Sequence of chain 1.C:
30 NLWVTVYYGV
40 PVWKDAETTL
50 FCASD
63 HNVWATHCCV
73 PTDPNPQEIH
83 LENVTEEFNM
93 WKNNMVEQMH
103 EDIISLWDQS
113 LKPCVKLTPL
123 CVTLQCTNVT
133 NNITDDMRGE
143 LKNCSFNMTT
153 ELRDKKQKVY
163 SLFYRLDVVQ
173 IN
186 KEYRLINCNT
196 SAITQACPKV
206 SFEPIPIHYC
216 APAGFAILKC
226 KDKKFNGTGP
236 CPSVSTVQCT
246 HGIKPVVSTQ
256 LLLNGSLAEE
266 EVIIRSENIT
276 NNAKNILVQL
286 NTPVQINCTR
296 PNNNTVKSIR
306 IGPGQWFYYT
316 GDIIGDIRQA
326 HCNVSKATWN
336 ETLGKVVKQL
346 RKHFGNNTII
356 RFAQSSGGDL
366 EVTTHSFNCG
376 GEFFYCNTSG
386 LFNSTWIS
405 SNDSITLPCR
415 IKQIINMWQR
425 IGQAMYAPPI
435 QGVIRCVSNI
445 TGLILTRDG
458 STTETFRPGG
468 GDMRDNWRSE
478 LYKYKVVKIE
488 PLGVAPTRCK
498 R

This protein binds this small molecule.
Small molecule (SMILES): CC(=O)N[C@H]1[C@H](O[C@H]2[C@H](O)[C@@H](NC(C)=O)CO[C@@H]2CO)O[C@H](CO)[C@@H](O)[C@@H]1O

Binding-site contacts:
Ligand atom O7 contacts residue ASN292 of chain 1.C at 3.2 Å (h-bond).
Ligand atom C1 contacts residue ASN292 of chain 1.C at 1.5 Å.
Ligand atom C6 contacts residue ARG439 of chain 1.C at 3.8 Å.
Ligand atom C8 contacts residue VAL329 of chain 1.C at 3.7 Å (hydrophobic).
Ligand atom C4 contacts residue ASN292 of chain 1.C at 4.3 Å.
Ligand atom C3 contacts residue ASN292 of chain 1.C at 3.9 Å.
Ligand atom O6 contacts residue ARG439 of chain 1.C at 3.1 Å (salt-bridge).
Ligand atom O5 contacts residue ARG439 of chain 1.C at 3.3 Å (salt-bridge).
Ligand atom C5 contacts residue GLN290 of chain 1.C at 4.1 Å.
Ligand atom C5 contacts residue ARG439 of chain 1.C at 4.2 Å.
Ligand atom N2 contacts residue ASN292 of chain 1.C at 3.0 Å (h-bond).
Ligand atom C2 contacts residue ASN292 of chain 1.C at 2.5 Å.
Ligand atom C7 contacts residue ASN328 of chain 1.C at 4.1 Å.
Ligand atom C8 contacts residue ASN292 of chain 1.C at 4.4 Å.
Ligand atom C5 contacts residue ASN292 of chain 1.C at 3.8 Å.
Ligand atom C1 contacts residue ARG439 of chain 1.C at 4.3 Å.
Ligand atom C3 contacts residue GLN290 of chain 1.C at 4.0 Å.
Ligand atom C8 contacts residue SER408 of chain 1.C at 4.1 Å.
Ligand atom C2 contacts residue GLN290 of chain 1.C at 4.3 Å.
Ligand atom N2 contacts residue GLN290 of chain 1.C at 4.3 Å.
Ligand atom C1 contacts residue GLN290 of chain 1.C at 3.8 Å.
Ligand atom O5 contacts residue GLN290 of chain 1.C at 4.3 Å.
Ligand atom O5 contacts residue ASN292 of chain 1.C at 2.4 Å (h-bond).
Ligand atom C8 contacts residue ASN328 of chain 1.C at 3.7 Å.
Ligand atom O7 contacts residue ASN328 of chain 1.C at 3.5 Å.
Ligand atom C7 contacts residue ASN292 of chain 1.C at 3.3 Å.
Ligand atom C8 contacts residue SER330 of chain 1.C at 3.3 Å.